Sequence of chain 1.A:
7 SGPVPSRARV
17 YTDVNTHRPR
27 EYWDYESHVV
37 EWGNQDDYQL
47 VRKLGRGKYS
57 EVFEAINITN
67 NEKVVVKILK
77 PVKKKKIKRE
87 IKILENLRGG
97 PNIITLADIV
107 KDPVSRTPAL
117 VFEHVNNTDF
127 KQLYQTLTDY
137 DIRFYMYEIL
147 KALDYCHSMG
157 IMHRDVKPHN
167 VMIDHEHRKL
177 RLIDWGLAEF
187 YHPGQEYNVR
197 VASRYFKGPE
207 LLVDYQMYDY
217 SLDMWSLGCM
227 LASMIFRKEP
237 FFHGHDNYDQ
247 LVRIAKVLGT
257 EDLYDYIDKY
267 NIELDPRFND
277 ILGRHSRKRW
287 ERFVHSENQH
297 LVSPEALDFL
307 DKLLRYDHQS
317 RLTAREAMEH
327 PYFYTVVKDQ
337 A

A small-molecule ligand and the protein it binds are described below.
Small molecule (SMILES): COc1ccc(/C=C2\Oc3cc(OCC(=O)O)ccc3C2=O)cc1OC

Binding-site contacts:
Ligand atom CAA contacts residue ASP125 of chain 1.A at 3.3 Å.
Ligand atom OAD contacts residue VAL121 of chain 1.A at 2.9 Å (h-bond).
Ligand atom CAF contacts residue VAL121 of chain 1.A at 3.2 Å (hydrophobic).
Ligand atom OAE contacts residue GLU86 of chain 1.A at 4.0 Å.
Ligand atom CAZ contacts residue VAL71 of chain 1.A at 3.6 Å (hydrophobic).
Ligand atom CAB contacts residue ARG48 of chain 1.A at 3.4 Å.
Ligand atom OAQ contacts residue MET168 of chain 1.A at 3.6 Å (h-bond).
Ligand atom OAE contacts residue ASP180 of chain 1.A at 3.2 Å (salt-bridge).
Ligand atom OAP contacts residue VAL58 of chain 1.A at 4.1 Å.
Ligand atom CAK contacts residue ASN123 of chain 1.A at 3.7 Å.
Ligand atom CAI contacts residue VAL71 of chain 1.A at 3.9 Å (hydrophobic).
Ligand atom CAW contacts residue VAL71 of chain 1.A at 3.5 Å (hydrophobic).
Ligand atom OAP contacts residue ILE179 of chain 1.A at 3.5 Å.
Ligand atom OAD contacts residue VAL71 of chain 1.A at 3.3 Å.
Ligand atom CAJ contacts residue VAL71 of chain 1.A at 3.7 Å (hydrophobic).
Ligand atom OAO contacts residue ASN123 of chain 1.A at 3.8 Å.
Ligand atom OAD contacts residue HIS120 of chain 1.A at 3.8 Å.
Ligand atom CAA contacts residue ASN123 of chain 1.A at 3.8 Å.
Ligand atom CAT contacts residue VAL71 of chain 1.A at 4.1 Å (hydrophobic).
Ligand atom CAR contacts residue ASP180 of chain 1.A at 3.9 Å.
Ligand atom CAS contacts residue ASN123 of chain 1.A at 3.7 Å.
Ligand atom CAX contacts residue MET168 of chain 1.A at 3.7 Å (hydrophobic).
Ligand atom OAE contacts residue PHE118 of chain 1.A at 4.0 Å.
Ligand atom CAI contacts residue ILE179 of chain 1.A at 4.1 Å (hydrophobic).
Ligand atom CAW contacts residue VAL121 of chain 1.A at 4.0 Å (hydrophobic).
Ligand atom CAK contacts residue VAL121 of chain 1.A at 3.9 Å (hydrophobic).
Ligand atom OAD contacts residue GLU119 of chain 1.A at 3.7 Å.
Ligand atom CAX contacts residue VAL121 of chain 1.A at 4.0 Å (hydrophobic).
Ligand atom CAR contacts residue LYS73 of chain 1.A at 3.3 Å.
Ligand atom CAL contacts residue VAL58 of chain 1.A at 3.9 Å (hydrophobic).
Ligand atom OAC contacts residue ASP180 of chain 1.A at 3.8 Å.
Ligand atom CAT contacts residue ILE179 of chain 1.A at 3.5 Å (hydrophobic).
Ligand atom CAL contacts residue ILE179 of chain 1.A at 3.7 Å (hydrophobic).
Ligand atom OAC contacts residue LYS73 of chain 1.A at 3.2 Å (salt-bridge).
Ligand atom CAY contacts residue VAL71 of chain 1.A at 4.0 Å (hydrophobic).
Ligand atom OAE contacts residue LYS73 of chain 1.A at 3.1 Å (salt-bridge).
Ligand atom CAV contacts residue ASN123 of chain 1.A at 4.0 Å.
Ligand atom CAS contacts residue VAL121 of chain 1.A at 3.9 Å (hydrophobic).
Ligand atom CAM contacts residue PHE118 of chain 1.A at 4.0 Å (hydrophobic).
Ligand atom CAY contacts residue MET168 of chain 1.A at 3.9 Å (hydrophobic).